Sequence of chain 1.A:
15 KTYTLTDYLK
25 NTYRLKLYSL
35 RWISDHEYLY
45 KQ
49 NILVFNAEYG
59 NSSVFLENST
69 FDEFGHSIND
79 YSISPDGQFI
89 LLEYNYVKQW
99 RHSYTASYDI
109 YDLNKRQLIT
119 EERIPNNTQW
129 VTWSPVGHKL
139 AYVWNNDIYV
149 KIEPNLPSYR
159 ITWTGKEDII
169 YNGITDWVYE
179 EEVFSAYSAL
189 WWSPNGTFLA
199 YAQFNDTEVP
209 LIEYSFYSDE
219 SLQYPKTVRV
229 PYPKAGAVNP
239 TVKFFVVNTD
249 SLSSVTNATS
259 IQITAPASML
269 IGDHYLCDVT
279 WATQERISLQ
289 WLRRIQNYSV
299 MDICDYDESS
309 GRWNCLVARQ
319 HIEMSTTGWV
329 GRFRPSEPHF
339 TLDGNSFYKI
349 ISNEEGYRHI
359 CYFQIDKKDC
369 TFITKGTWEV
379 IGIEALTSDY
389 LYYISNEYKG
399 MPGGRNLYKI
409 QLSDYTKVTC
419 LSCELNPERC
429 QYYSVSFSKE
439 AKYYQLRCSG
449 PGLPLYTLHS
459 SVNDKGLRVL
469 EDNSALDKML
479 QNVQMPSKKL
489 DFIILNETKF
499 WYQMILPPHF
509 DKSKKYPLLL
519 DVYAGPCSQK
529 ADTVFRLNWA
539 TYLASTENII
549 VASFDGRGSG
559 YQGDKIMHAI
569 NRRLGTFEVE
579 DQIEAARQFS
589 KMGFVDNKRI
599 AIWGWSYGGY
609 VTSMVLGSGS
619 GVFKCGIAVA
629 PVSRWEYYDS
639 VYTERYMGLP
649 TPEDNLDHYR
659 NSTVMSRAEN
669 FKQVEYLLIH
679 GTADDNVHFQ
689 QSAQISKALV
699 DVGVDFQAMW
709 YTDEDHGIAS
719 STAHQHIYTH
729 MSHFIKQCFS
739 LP

The small molecule below binds the protein below.
Small molecule (SMILES): CC(=O)N[C@H]1[C@H](O[C@H]2[C@H](O)[C@@H](NC(C)=O)CO[C@@H]2CO)O[C@H](CO)[C@@H](O)[C@@H]1O

Binding-site contacts:
Ligand atom C2 contacts residue ASN255 of chain 1.A at 2.5 Å.
Ligand atom N2 contacts residue ASN255 of chain 1.A at 3.0 Å (h-bond).
Ligand atom C3 contacts residue ASN255 of chain 1.A at 3.8 Å.
Ligand atom C3 contacts residue TRP161 of chain 1.A at 4.2 Å (hydrophobic).
Ligand atom C4 contacts residue ASN255 of chain 1.A at 4.3 Å.
Ligand atom C8 contacts residue ASN255 of chain 1.A at 3.5 Å.
Ligand atom C6 contacts residue TRP161 of chain 1.A at 4.0 Å (hydrophobic).
Ligand atom C4 contacts residue TRP161 of chain 1.A at 4.4 Å (hydrophobic).
Ligand atom C5 contacts residue TRP161 of chain 1.A at 3.6 Å (hydrophobic).
Ligand atom C2 contacts residue TRP161 of chain 1.A at 4.4 Å (hydrophobic).
Ligand atom C8 contacts residue VAL253 of chain 1.A at 3.8 Å (hydrophobic).
Ligand atom N2 contacts residue TRP161 of chain 1.A at 4.2 Å.
Ligand atom C5 contacts residue ASN255 of chain 1.A at 3.7 Å.
Ligand atom O5 contacts residue ASN255 of chain 1.A at 2.4 Å (h-bond).
Ligand atom O7 contacts residue ASN255 of chain 1.A at 3.3 Å (h-bond).
Ligand atom C7 contacts residue ASN255 of chain 1.A at 3.2 Å.
Ligand atom O5 contacts residue TRP161 of chain 1.A at 4.1 Å.
Ligand atom O4 contacts residue TRP161 of chain 1.A at 4.2 Å.
Ligand atom O7 contacts residue TRP161 of chain 1.A at 3.8 Å.
Ligand atom C1 contacts residue TRP161 of chain 1.A at 3.8 Å (hydrophobic).
Ligand atom C1 contacts residue ASN255 of chain 1.A at 1.5 Å.